Binding-site contacts:
Ligand atom N13 contacts residue GLY49 of chain 1.B at 2.8 Å.
Ligand atom O4 contacts residue ASP25 of chain 1.A at 2.5 Å (salt-bridge).
Ligand atom O5 contacts residue GLY27 of chain 1.B at 3.2 Å (h-bond).
Ligand atom N13 contacts residue ILE50 of chain 1.A at 2.5 Å (h-bond).
Ligand atom C34 contacts residue VAL82 of chain 1.B at 3.5 Å (hydrophobic).
Ligand atom C76 contacts residue ASP30 of chain 1.B at 3.5 Å.
Ligand atom C22 contacts residue VAL32 of chain 1.A at 3.5 Å (hydrophobic).
Ligand atom O5 contacts residue ASP25 of chain 1.A at 3.1 Å (salt-bridge).
Ligand atom C5 contacts residue ASP25 of chain 1.B at 3.5 Å.
Ligand atom C5 contacts residue ASP25 of chain 1.A at 3.8 Å.
Ligand atom C12 contacts residue ILE50 of chain 1.A at 3.4 Å (hydrophobic).
Ligand atom C22 contacts residue ALA28 of chain 1.A at 3.8 Å (hydrophobic).
Ligand atom N13 contacts residue ILE50 of chain 1.B at 3.2 Å (h-bond).
Ligand atom C72 contacts residue GLY48 of chain 1.B at 3.6 Å.
Ligand atom C34 contacts residue ILE50 of chain 1.A at 3.7 Å (hydrophobic).
Ligand atom C64 contacts residue ARG8 of chain 1.A at 3.0 Å.
Ligand atom C12 contacts residue ILE50 of chain 1.B at 3.6 Å (hydrophobic).
Ligand atom C31 contacts residue ASP25 of chain 1.B at 3.8 Å.
Ligand atom C26 contacts residue ASP29 of chain 1.A at 3.8 Å.
Ligand atom C65 contacts residue ARG8 of chain 1.A at 3.6 Å.
Ligand atom C34 contacts residue PRO81 of chain 1.B at 3.5 Å (hydrophobic).
Ligand atom C2 contacts residue GLY48 of chain 1.A at 3.8 Å.
Ligand atom O4 contacts residue ASP25 of chain 1.B at 3.2 Å (salt-bridge).
Ligand atom O26 contacts residue ASP30 of chain 1.A at 2.5 Å (salt-bridge).
Ligand atom C36 contacts residue VAL82 of chain 1.B at 3.5 Å (hydrophobic).
Ligand atom C37 contacts residue GLY27 of chain 1.A at 3.8 Å.
Ligand atom N13 contacts residue GLY48 of chain 1.B at 3.7 Å.
Ligand atom C63 contacts residue GLY27 of chain 1.B at 3.4 Å.
Ligand atom O76 contacts residue ASP29 of chain 1.B at 3.7 Å.
Ligand atom C4 contacts residue ASP25 of chain 1.A at 3.3 Å.
Ligand atom C76 contacts residue ASP29 of chain 1.B at 3.7 Å.
Ligand atom O26 contacts residue ASP29 of chain 1.A at 3.6 Å.
Ligand atom C35 contacts residue VAL82 of chain 1.B at 3.0 Å (hydrophobic).
Ligand atom C25 contacts residue GLY48 of chain 1.A at 3.5 Å.
Ligand atom C12 contacts residue GLY49 of chain 1.B at 3.7 Å.
Ligand atom O5 contacts residue ALA28 of chain 1.B at 3.8 Å.
Ligand atom O4 contacts residue GLY27 of chain 1.A at 3.6 Å.
Ligand atom C33 contacts residue ILE50 of chain 1.A at 3.5 Å (hydrophobic).
Ligand atom C26 contacts residue ASP30 of chain 1.A at 3.1 Å.
Ligand atom O4 contacts residue ALA28 of chain 1.A at 3.7 Å.

The protein below binds the small molecule below.
Small molecule (SMILES): N#CN=C1N(Cc2ccc(CO)cc2)[C@H](Cc2ccccc2)[C@H](O)[C@@H](O)[C@@H](Cc2ccccc2)N1Cc1ccc(CO)cc1

Sequence of chain 1.A:
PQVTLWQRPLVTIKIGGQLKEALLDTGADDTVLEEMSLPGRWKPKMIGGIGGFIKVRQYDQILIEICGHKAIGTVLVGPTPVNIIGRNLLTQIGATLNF

Sequence of chain 1.B:
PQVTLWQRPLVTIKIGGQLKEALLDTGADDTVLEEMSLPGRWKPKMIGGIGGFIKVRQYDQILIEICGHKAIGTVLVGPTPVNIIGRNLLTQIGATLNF